Binding-site contacts:
Ligand atom C8 contacts residue TYR252 of chain 1.A at 3.8 Å (hydrophobic).
Ligand atom C16 contacts residue GLY189 of chain 1.A at 3.8 Å.
Ligand atom O3 contacts residue SER282 of chain 1.A at 2.9 Å (h-bond).
Ligand atom O1 contacts residue ASN94 of chain 1.A at 3.2 Å (h-bond).
Ligand atom O6 contacts residue ARG95 of chain 1.A at 2.7 Å (salt-bridge).
Ligand atom C1 contacts residue ARG60 of chain 1.A at 3.4 Å.
Ligand atom O2 contacts residue SER43 of chain 1.A at 3.5 Å (h-bond).
Ligand atom O5 contacts residue ARG163 of chain 1.A at 2.8 Å (salt-bridge).
Ligand atom O2 contacts residue TYR14 of chain 1.A at 3.1 Å.
Ligand atom C17 contacts residue SER188 of chain 1.A at 3.6 Å.
Ligand atom C16 contacts residue DMS1 of chain 1.I at 3.6 Å.
Ligand atom C12 contacts residue DMS1 of chain 1.Q at 3.7 Å.
Ligand atom C25 contacts residue GLY44 of chain 1.A at 3.8 Å.
Ligand atom O1 contacts residue ARG60 of chain 1.A at 3.5 Å (salt-bridge).
Ligand atom C10 contacts residue DMS1 of chain 1.Q at 3.6 Å.
Ligand atom C7 contacts residue PHE257 of chain 1.A at 3.5 Å (hydrophobic).
Ligand atom C11 contacts residue PHE257 of chain 1.A at 3.5 Å (hydrophobic).
Ligand atom O5 contacts residue SER188 of chain 1.A at 2.8 Å (h-bond).
Ligand atom S1 contacts residue SER282 of chain 1.A at 3.7 Å.
Ligand atom C18 contacts residue ARG163 of chain 1.A at 3.5 Å.
Ligand atom C12 contacts residue TYR14 of chain 1.A at 3.4 Å (hydrophobic).
Ligand atom C18 contacts residue SER188 of chain 1.A at 3.6 Å.
Ligand atom C4 contacts residue SER282 of chain 1.A at 3.3 Å.
Ligand atom C21 contacts residue ARG95 of chain 1.A at 3.4 Å.
Ligand atom C11 contacts residue TYR14 of chain 1.A at 3.8 Å (hydrophobic).
Ligand atom N3 contacts residue GLY189 of chain 1.A at 3.4 Å.
Ligand atom C9 contacts residue DMS1 of chain 1.Q at 3.8 Å.
Ligand atom O3 contacts residue GLY283 of chain 1.A at 3.1 Å.
Ligand atom C6 contacts residue PHE257 of chain 1.A at 3.5 Å (hydrophobic).
Ligand atom C3 contacts residue SER282 of chain 1.A at 3.3 Å.
Ligand atom O4 contacts residue ARG163 of chain 1.A at 2.7 Å (salt-bridge).
Ligand atom C17 contacts residue DMS1 of chain 1.I at 3.7 Å.
Ligand atom C2 contacts residue DMS1 of chain 1.Q at 3.6 Å.
Ligand atom C1 contacts residue ARG95 of chain 1.A at 3.2 Å.
Ligand atom C19 contacts residue DMS1 of chain 1.I at 3.8 Å.
Ligand atom C7 contacts residue TYR252 of chain 1.A at 3.6 Å (hydrophobic).
Ligand atom C16 contacts residue SER188 of chain 1.A at 3.3 Å.
Ligand atom O1 contacts residue ARG95 of chain 1.A at 2.8 Å (salt-bridge).
Ligand atom O6 contacts residue ARG60 of chain 1.A at 3.4 Å (salt-bridge).
Ligand atom O5 contacts residue TYR205 of chain 1.A at 3.8 Å.

Sequence of chain 1.A:
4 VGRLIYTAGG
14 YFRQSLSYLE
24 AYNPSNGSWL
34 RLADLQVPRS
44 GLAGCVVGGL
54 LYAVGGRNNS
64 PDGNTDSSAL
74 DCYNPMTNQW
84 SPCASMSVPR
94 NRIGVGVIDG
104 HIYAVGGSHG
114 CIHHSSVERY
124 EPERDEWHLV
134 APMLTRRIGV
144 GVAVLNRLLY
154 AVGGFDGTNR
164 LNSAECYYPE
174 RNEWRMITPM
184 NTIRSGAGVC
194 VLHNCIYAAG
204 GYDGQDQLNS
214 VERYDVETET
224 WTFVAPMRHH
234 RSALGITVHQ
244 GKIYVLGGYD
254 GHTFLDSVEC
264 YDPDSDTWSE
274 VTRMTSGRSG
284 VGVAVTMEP

A protein and the small-molecule ligand that binds it are described below.
Small molecule (SMILES): CCCCc1ccc(S(=O)(=O)N(CC(=O)O)c2cccc(-n3ncc(C(=O)O)c3C3CC3)c2)cc1